Binding-site contacts:
Ligand atom N9 contacts residue ALA118 of chain 1.C at 3.8 Å.
Ligand atom C8 contacts residue ASN239 of chain 1.C at 3.8 Å.
Ligand atom N1 contacts residue VAL213 of chain 1.C at 3.9 Å.
Ligand atom N7 contacts residue ALA118 of chain 1.C at 3.5 Å.
Ligand atom C2 contacts residue PHE196 of chain 1.C at 4.0 Å (hydrophobic).
Ligand atom N1 contacts residue PHE196 of chain 1.C at 3.8 Å.
Ligand atom C2 contacts residue GLY214 of chain 1.C at 3.8 Å.
Ligand atom N1 contacts residue GLU197 of chain 1.C at 3.1 Å (salt-bridge).
Ligand atom N3 contacts residue GLY214 of chain 1.C at 3.8 Å.
Ligand atom C8 contacts residue THR254 of chain 1.C at 3.4 Å.
Ligand atom O6 contacts residue ASN239 of chain 1.C at 3.1 Å (h-bond).
Ligand atom C5 contacts residue ALA118 of chain 1.C at 3.9 Å (hydrophobic).
Ligand atom N3 contacts residue PHE196 of chain 1.C at 4.1 Å.
Ligand atom N7 contacts residue GLY119 of chain 1.C at 3.6 Å (h-bond).
Ligand atom N3 contacts residue VAL213 of chain 1.C at 4.1 Å.
Ligand atom C2 contacts residue MET215 of chain 1.C at 3.9 Å (hydrophobic).
Ligand atom N7 contacts residue THR238 of chain 1.C at 3.0 Å (h-bond).
Ligand atom C2 contacts residue GLU197 of chain 1.C at 3.5 Å.
Ligand atom C5 contacts residue PHE196 of chain 1.C at 3.9 Å (hydrophobic).
Ligand atom C4 contacts residue PHE196 of chain 1.C at 4.0 Å (hydrophobic).
Ligand atom N9 contacts residue ALA117 of chain 1.C at 3.6 Å (h-bond).
Ligand atom N3 contacts residue MET215 of chain 1.C at 4.1 Å.
Ligand atom C6 contacts residue GLY119 of chain 1.C at 3.7 Å.
Ligand atom N2 contacts residue GLY214 of chain 1.C at 3.6 Å.
Ligand atom C5 contacts residue ASN239 of chain 1.C at 3.9 Å.
Ligand atom C4 contacts residue ALA118 of chain 1.C at 4.1 Å (hydrophobic).
Ligand atom N7 contacts residue ASN239 of chain 1.C at 2.9 Å (h-bond).
Ligand atom C6 contacts residue PHE196 of chain 1.C at 4.0 Å (hydrophobic).
Ligand atom N2 contacts residue GLU197 of chain 1.C at 2.5 Å (salt-bridge).
Ligand atom C8 contacts residue THR238 of chain 1.C at 3.0 Å.
Ligand atom C2 contacts residue VAL213 of chain 1.C at 3.8 Å (hydrophobic).
Ligand atom C6 contacts residue GLU197 of chain 1.C at 4.1 Å.
Ligand atom N9 contacts residue THR254 of chain 1.C at 4.2 Å.
Ligand atom C5 contacts residue GLY119 of chain 1.C at 3.5 Å.
Ligand atom N7 contacts residue THR254 of chain 1.C at 3.8 Å.
Ligand atom N2 contacts residue MET215 of chain 1.C at 3.4 Å.
Ligand atom C6 contacts residue ASN239 of chain 1.C at 4.0 Å.
Ligand atom C8 contacts residue ALA117 of chain 1.C at 4.0 Å (hydrophobic).
Ligand atom O6 contacts residue GLY119 of chain 1.C at 3.6 Å.
Ligand atom C8 contacts residue ALA118 of chain 1.C at 3.6 Å (hydrophobic).

Sequence of chain 1.C:
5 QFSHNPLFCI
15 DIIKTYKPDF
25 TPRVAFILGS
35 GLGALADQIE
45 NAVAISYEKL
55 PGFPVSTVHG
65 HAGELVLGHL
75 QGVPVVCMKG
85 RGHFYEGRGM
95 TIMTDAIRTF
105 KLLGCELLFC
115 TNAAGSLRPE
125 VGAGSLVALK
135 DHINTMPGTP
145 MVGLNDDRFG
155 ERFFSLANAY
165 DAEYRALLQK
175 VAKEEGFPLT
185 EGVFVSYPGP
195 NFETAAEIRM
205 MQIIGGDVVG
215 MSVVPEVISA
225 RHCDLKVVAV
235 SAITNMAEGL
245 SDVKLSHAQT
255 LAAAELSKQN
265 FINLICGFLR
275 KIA

A protein and the small-molecule ligand that binds it are described below.
Small molecule (SMILES): Nc1nc2[nH]cnc2c(=O)[nH]1